Sequence of chain 24.C:
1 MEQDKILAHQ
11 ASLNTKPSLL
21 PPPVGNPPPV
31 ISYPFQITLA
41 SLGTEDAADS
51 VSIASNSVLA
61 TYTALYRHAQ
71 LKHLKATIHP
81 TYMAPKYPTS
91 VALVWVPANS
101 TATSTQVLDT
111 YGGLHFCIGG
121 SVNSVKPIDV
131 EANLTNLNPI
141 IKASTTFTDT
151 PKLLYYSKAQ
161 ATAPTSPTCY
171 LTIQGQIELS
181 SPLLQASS

Binding-site contacts:
Ligand atom C5 contacts residue VAL94 of chain 23.C at 2.5 Å (hydrophobic).
Ligand atom O4' contacts residue VAL94 of chain 23.C at 2.7 Å.
Ligand atom OP1 contacts residue ASN136 of chain 23.C at 2.4 Å (h-bond).
Ligand atom C4 contacts residue LEU114 of chain 23.C at 2.8 Å (hydrophobic).
Ligand atom N3 contacts residue VAL107 of chain 23.C at 2.9 Å.
Ligand atom O4' contacts residue TRP95 of chain 23.C at 2.8 Å (h-bond).
Ligand atom C4 contacts residue VAL94 of chain 23.C at 2.8 Å (hydrophobic).
Ligand atom O4 contacts residue VAL107 of chain 23.C at 1.8 Å.
Ligand atom C6 contacts residue GLY112 of chain 23.C at 2.2 Å.
Ligand atom C6 contacts residue GLY113 of chain 23.C at 1.8 Å.
Ligand atom O4 contacts residue GLU131 of chain 23.C at 2.6 Å (salt-bridge).
Ligand atom C5 contacts residue GLY113 of chain 23.C at 1.2 Å.
Ligand atom C6 contacts residue TYR111 of chain 23.C at 3.1 Å (hydrophobic).
Ligand atom C1' contacts residue VAL94 of chain 23.C at 2.6 Å (hydrophobic).
Ligand atom C4 contacts residue GLY113 of chain 23.C at 1.2 Å.
Ligand atom OP2 contacts residue ASN133 of chain 23.C at 2.5 Å.
Ligand atom C5 contacts residue GLY112 of chain 23.C at 2.6 Å.
Ligand atom O4 contacts residue GLY113 of chain 23.C at 2.0 Å.
Ligand atom C4' contacts residue TRP95 of chain 23.C at 3.0 Å (hydrophobic).
Ligand atom N3 contacts residue GLY113 of chain 23.C at 2.1 Å.
Ligand atom C6 contacts residue VAL94 of chain 23.C at 1.8 Å (hydrophobic).
Ligand atom C2 contacts residue VAL94 of chain 23.C at 1.7 Å (hydrophobic).
Ligand atom O2 contacts residue VAL94 of chain 23.C at 1.5 Å.
Ligand atom N3 contacts residue VAL94 of chain 23.C at 2.3 Å.
Ligand atom N3 contacts residue LEU93 of chain 23.C at 1.6 Å (h-bond).
Ligand atom N1 contacts residue GLY113 of chain 23.C at 2.8 Å.
Ligand atom O5' contacts residue ASN133 of chain 23.C at 2.9 Å (h-bond).
Ligand atom C5 contacts residue THR110 of chain 23.C at 2.9 Å.
Ligand atom O2 contacts residue LEU93 of chain 23.C at 1.9 Å (h-bond).
Ligand atom O3' contacts residue GLU131 of chain 23.C at 2.8 Å (salt-bridge).
Ligand atom C2 contacts residue GLY113 of chain 23.C at 2.8 Å.
Ligand atom O4 contacts residue LEU114 of chain 23.C at 2.8 Å (h-bond).
Ligand atom C1' contacts residue TRP95 of chain 23.C at 2.4 Å (hydrophobic).
Ligand atom C2 contacts residue LEU93 of chain 23.C at 2.0 Å (hydrophobic).
Ligand atom O2' contacts residue TRP95 of chain 23.C at 2.5 Å.
Ligand atom N1 contacts residue GLY112 of chain 23.C at 2.9 Å (h-bond).
Ligand atom N3 contacts residue LEU114 of chain 23.C at 2.9 Å (h-bond).
Ligand atom C4 contacts residue VAL107 of chain 23.C at 2.6 Å (hydrophobic).
Ligand atom C4 contacts residue LEU93 of chain 23.C at 2.9 Å (hydrophobic).
Ligand atom N1 contacts residue VAL94 of chain 23.C at 1.9 Å.

Sequence of chain 23.C:
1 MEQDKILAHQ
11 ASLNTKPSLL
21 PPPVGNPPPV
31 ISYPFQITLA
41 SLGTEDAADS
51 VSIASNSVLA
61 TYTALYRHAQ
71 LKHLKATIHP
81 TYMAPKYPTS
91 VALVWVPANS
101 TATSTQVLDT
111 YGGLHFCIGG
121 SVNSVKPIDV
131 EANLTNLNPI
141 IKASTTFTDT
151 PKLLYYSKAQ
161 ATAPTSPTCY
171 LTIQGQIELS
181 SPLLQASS

The protein below binds the small molecule below.
Small molecule (SMILES): O=c1ccn([C@@H]2O[C@H](CO[P](=O)(O)O[C@H]3[C@@H](O)[C@H](n4ccc(=O)[nH]c4=O)O[C@@H]3COP(=O)(O)O)[C@@H](O)[C@H]2O)c(=O)[nH]1

Sequence of chain 23.D:
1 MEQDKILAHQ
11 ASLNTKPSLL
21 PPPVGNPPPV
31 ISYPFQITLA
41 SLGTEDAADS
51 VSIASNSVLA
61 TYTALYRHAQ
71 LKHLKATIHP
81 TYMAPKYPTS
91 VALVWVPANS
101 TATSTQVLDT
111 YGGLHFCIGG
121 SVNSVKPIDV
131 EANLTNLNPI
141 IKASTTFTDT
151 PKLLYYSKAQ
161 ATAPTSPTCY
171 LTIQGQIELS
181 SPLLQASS